Binding-site contacts:
Ligand atom C1 contacts residue THR275 of chain 1.E at 3.6 Å.
Ligand atom C7 contacts residue ASN273 of chain 1.E at 3.8 Å.
Ligand atom O6 contacts residue ASN276 of chain 1.E at 4.3 Å.
Ligand atom N2 contacts residue ASN273 of chain 1.E at 3.0 Å (h-bond).
Ligand atom C4 contacts residue ASN273 of chain 1.E at 4.4 Å.
Ligand atom O5 contacts residue ASN276 of chain 1.E at 3.9 Å.
Ligand atom C5 contacts residue THR275 of chain 1.E at 3.6 Å.
Ligand atom O5 contacts residue ASN273 of chain 1.E at 2.4 Å (h-bond).
Ligand atom O7 contacts residue ASN273 of chain 1.E at 4.2 Å.
Ligand atom O5 contacts residue THR275 of chain 1.E at 3.5 Å (h-bond).
Ligand atom C1 contacts residue ASN273 of chain 1.E at 1.5 Å.
Ligand atom C6 contacts residue THR275 of chain 1.E at 4.2 Å.
Ligand atom C3 contacts residue ASN273 of chain 1.E at 3.9 Å.
Ligand atom C2 contacts residue ASN273 of chain 1.E at 2.6 Å.
Ligand atom C5 contacts residue ASN273 of chain 1.E at 3.8 Å.

The protein below binds the small molecule below.
Small molecule (SMILES): CC(=O)N[C@H]1[C@H](O[C@H]2[C@H](O)[C@@H](NC(C)=O)CO[C@@H]2CO)O[C@H](CO)[C@@H](O)[C@@H]1O

Sequence of chain 1.E:
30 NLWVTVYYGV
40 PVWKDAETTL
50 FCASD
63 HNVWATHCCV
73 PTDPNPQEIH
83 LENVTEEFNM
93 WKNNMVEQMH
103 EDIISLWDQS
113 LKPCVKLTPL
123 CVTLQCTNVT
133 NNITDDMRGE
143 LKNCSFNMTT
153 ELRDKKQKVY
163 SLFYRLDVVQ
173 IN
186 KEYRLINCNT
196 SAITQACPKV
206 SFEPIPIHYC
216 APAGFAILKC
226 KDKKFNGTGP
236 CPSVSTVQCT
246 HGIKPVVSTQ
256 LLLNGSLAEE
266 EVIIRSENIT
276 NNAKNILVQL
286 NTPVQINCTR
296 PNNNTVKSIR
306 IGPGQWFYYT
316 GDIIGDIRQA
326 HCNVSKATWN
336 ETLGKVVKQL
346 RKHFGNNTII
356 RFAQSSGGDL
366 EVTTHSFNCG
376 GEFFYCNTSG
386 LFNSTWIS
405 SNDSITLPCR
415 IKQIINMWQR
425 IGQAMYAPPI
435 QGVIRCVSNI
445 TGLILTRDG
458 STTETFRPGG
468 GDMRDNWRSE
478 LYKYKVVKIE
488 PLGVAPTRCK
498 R